This small molecule binds to this protein.
Small molecule (SMILES): NC[C@@H]1O[C@H](O[C@H]2[C@@H](O)[C@H](O[C@@H]3[C@@H](O)[C@H](N)C[C@H](N)[C@H]3O[C@H]3O[C@H](CN)[C@@H](O)[C@H](O)[C@H]3N)O[C@@H]2CO)[C@H](N)[C@@H](O)[C@@H]1O

Sequence of chain 1.ZC:
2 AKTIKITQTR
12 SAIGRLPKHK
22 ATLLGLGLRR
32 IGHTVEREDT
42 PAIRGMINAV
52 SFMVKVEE

Binding-site contacts:
Ligand atom O3 contacts residue ARG31 of chain 1.ZC at 2.0 Å (salt-bridge).
Ligand atom C2 contacts residue ARG31 of chain 1.ZC at 3.4 Å.
Ligand atom C3 contacts residue ARG31 of chain 1.ZC at 3.0 Å.
Ligand atom N2 contacts residue ARG31 of chain 1.ZC at 4.2 Å.
Ligand atom C4 contacts residue ARG31 of chain 1.ZC at 4.2 Å.
Ligand atom O17 contacts residue ARG31 of chain 1.ZC at 3.5 Å (salt-bridge).
Ligand atom C17 contacts residue ARG31 of chain 1.ZC at 4.2 Å.